A protein and the small-molecule ligand that binds it are described below.
Small molecule (SMILES): Nc1ncnc2c1ncn2[C@@H]1O[C@H](CO[P](=O)(O)O[P](=O)(O)OC[C@H]2O[C@@H](O)[C@H](O)[C@@H]2O)[C@@H](O)[C@H]1O

Sequence of chain 1.B:
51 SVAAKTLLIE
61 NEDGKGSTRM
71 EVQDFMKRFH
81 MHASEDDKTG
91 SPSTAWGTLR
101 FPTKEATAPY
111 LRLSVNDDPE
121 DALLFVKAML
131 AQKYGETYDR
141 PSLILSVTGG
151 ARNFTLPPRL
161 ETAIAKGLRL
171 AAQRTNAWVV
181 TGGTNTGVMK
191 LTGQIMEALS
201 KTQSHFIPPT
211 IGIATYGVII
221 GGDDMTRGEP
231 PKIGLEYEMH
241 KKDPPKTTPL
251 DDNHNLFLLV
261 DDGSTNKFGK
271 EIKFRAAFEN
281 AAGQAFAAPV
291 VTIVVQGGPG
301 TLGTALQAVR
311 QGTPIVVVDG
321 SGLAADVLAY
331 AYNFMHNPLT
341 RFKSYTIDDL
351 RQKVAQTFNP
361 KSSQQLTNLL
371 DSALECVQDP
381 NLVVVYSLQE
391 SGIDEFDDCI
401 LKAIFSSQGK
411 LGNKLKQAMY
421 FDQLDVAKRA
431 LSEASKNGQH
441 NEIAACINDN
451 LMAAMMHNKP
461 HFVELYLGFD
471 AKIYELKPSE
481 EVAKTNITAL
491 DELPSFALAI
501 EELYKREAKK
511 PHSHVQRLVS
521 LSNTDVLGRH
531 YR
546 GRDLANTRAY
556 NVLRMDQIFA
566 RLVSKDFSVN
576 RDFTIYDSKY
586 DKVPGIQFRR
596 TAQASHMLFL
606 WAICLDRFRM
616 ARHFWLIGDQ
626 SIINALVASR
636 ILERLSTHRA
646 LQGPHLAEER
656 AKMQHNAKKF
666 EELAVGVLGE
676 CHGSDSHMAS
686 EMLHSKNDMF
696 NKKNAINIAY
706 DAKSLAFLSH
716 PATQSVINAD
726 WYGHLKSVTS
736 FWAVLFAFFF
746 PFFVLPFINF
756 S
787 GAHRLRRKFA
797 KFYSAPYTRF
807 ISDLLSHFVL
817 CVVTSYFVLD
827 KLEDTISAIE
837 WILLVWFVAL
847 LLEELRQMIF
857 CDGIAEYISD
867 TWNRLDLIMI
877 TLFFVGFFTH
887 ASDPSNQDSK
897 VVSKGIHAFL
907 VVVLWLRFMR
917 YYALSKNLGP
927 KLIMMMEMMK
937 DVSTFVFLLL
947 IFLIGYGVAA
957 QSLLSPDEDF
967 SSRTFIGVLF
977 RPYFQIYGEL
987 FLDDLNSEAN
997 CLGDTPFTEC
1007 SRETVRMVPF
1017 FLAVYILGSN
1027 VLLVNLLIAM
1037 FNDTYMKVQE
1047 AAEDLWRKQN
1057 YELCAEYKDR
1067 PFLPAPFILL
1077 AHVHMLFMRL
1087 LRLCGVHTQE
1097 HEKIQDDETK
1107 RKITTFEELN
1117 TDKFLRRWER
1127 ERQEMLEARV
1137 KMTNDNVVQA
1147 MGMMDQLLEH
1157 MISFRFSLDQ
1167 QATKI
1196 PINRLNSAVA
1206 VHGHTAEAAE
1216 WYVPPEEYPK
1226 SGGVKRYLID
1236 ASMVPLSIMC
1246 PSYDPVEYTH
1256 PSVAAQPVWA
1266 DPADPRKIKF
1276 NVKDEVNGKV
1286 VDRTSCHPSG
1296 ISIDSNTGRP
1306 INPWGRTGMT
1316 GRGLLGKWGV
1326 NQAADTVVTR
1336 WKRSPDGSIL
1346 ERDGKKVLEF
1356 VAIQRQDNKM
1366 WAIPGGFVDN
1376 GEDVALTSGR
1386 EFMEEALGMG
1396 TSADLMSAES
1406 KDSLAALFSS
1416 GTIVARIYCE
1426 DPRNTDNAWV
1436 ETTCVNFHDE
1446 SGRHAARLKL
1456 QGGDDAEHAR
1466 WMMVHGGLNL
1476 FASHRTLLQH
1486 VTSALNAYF

Binding-site contacts:
Ligand atom N1 contacts residue GLY1321 of chain 1.B at 3.0 Å (h-bond).
Ligand atom O5D contacts residue ARG1428 of chain 1.B at 3.2 Å (salt-bridge).
Ligand atom O5D contacts residue PHE1372 of chain 1.B at 3.4 Å.
Ligand atom N6 contacts residue ASN1326 of chain 1.B at 3.0 Å (h-bond).
Ligand atom O2A contacts residue MG1 of chain 1.W at 2.1 Å.
Ligand atom O3A contacts residue PHE1372 of chain 1.B at 3.5 Å.
Ligand atom PA contacts residue MG1 of chain 1.W at 3.1 Å.
Ligand atom O2A contacts residue PHE1372 of chain 1.B at 3.5 Å (h-bond).
Ligand atom O1A contacts residue MG1 of chain 1.V at 2.4 Å.
Ligand atom O1D contacts residue VAL1435 of chain 1.B at 3.4 Å.
Ligand atom O1D contacts residue ASP1426 of chain 1.B at 2.7 Å (salt-bridge).
Ligand atom C2 contacts residue LEU1319 of chain 1.B at 3.5 Å (hydrophobic).
Ligand atom O3D contacts residue HIS1479 of chain 1.B at 3.3 Å (h-bond).
Ligand atom O2A contacts residue GLY1371 of chain 1.B at 3.5 Å.
Ligand atom PB contacts residue MG1 of chain 1.U at 3.5 Å.
Ligand atom O2D contacts residue HIS1479 of chain 1.B at 3.1 Å (h-bond).
Ligand atom O2' contacts residue TRP1264 of chain 1.B at 3.4 Å.
Ligand atom O3D contacts residue ASP1330 of chain 1.B at 2.6 Å (salt-bridge).
Ligand atom O1A contacts residue MG1 of chain 1.W at 3.4 Å.
Ligand atom C3D contacts residue ASP1330 of chain 1.B at 3.2 Å.
Ligand atom O2B contacts residue ARG1360 of chain 1.B at 3.2 Å (salt-bridge).
Ligand atom O4D contacts residue ASP1426 of chain 1.B at 3.3 Å (salt-bridge).
Ligand atom O2D contacts residue ASP1330 of chain 1.B at 2.7 Å (salt-bridge).
Ligand atom PA contacts residue MG1 of chain 1.V at 3.4 Å.
Ligand atom PA contacts residue MG1 of chain 1.U at 3.5 Å.
Ligand atom O4D contacts residue ARG1428 of chain 1.B at 2.9 Å (salt-bridge).
Ligand atom C4 contacts residue PHE1372 of chain 1.B at 3.5 Å (hydrophobic).
Ligand atom O1A contacts residue MG1 of chain 1.U at 2.2 Å.
Ligand atom O1B contacts residue ARG1360 of chain 1.B at 3.0 Å (salt-bridge).
Ligand atom C1D contacts residue ASP1426 of chain 1.B at 3.4 Å.
Ligand atom O1D contacts residue CYS1424 of chain 1.B at 3.2 Å (h-bond).
Ligand atom O1B contacts residue ARG1428 of chain 1.B at 3.3 Å (salt-bridge).
Ligand atom C5 contacts residue TRP1264 of chain 1.B at 3.5 Å (hydrophobic).
Ligand atom C4 contacts residue TRP1264 of chain 1.B at 3.5 Å (hydrophobic).
Ligand atom O1A contacts residue GLY1370 of chain 1.B at 3.0 Å (h-bond).
Ligand atom O2B contacts residue MG1 of chain 1.U at 2.2 Å.
Ligand atom O2B contacts residue GLY1370 of chain 1.B at 2.8 Å (h-bond).
Ligand atom O2A contacts residue GLU1386 of chain 1.B at 3.5 Å (salt-bridge).
Ligand atom O1A contacts residue GLU1390 of chain 1.B at 2.6 Å (salt-bridge).
Ligand atom O3A contacts residue GLY1371 of chain 1.B at 3.4 Å.